Sequence of chain 1.B:
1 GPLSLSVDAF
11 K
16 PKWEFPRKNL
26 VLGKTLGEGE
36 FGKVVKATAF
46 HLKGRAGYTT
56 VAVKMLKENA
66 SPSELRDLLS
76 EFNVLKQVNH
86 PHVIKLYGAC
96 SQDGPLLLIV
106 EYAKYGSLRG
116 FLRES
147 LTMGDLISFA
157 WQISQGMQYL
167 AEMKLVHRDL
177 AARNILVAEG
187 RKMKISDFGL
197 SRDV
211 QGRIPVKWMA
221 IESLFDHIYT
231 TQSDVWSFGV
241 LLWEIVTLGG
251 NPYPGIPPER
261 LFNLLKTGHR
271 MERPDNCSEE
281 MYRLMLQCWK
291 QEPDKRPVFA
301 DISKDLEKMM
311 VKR

The protein below binds the small molecule below.
Small molecule (SMILES): COC1(C(=O)N[C@@H](C)c2ccc(-n3cc(F)cn3)nc2)CCC(c2nc(C)cc(Nc3cc(C)[nH]n3)n2)CC1

Binding-site contacts:
Ligand atom CAB contacts residue ALA57 of chain 1.A at 3.4 Å (hydrophobic).
Ligand atom NAD contacts residue GLU106 of chain 1.A at 3.0 Å (salt-bridge).
Ligand atom NAF contacts residue ALA108 of chain 1.A at 2.7 Å (h-bond).
Ligand atom CBD contacts residue GLY37 of chain 1.A at 3.6 Å.
Ligand atom OAX contacts residue GLU33 of chain 1.A at 3.6 Å (salt-bridge).
Ligand atom CAN contacts residue LEU31 of chain 1.A at 3.7 Å (hydrophobic).
Ligand atom NBG contacts residue GLY37 of chain 1.A at 3.5 Å.
Ligand atom CBJ contacts residue MET60 of chain 1.A at 3.2 Å (hydrophobic).
Ligand atom C5 contacts residue GLY111 of chain 1.A at 3.4 Å.
Ligand atom FBL contacts residue LEU73 of chain 1.A at 3.2 Å.
Ligand atom NAC contacts residue LEU182 of chain 1.A at 3.6 Å.
Ligand atom C4 contacts residue GLY111 of chain 1.A at 3.4 Å.
Ligand atom NBG contacts residue LYS38 of chain 1.A at 3.5 Å (salt-bridge).
Ligand atom CBK contacts residue LYS59 of chain 1.A at 3.5 Å.
Ligand atom NAD contacts residue TYR107 of chain 1.A at 3.5 Å.
Ligand atom CAZ contacts residue GLY34 of chain 1.A at 3.6 Å.
Ligand atom N3 contacts residue GLY111 of chain 1.A at 3.6 Å.
Ligand atom NAD contacts residue ALA57 of chain 1.A at 3.5 Å.
Ligand atom NBE contacts residue VAL39 of chain 1.A at 3.7 Å.
Ligand atom NAD contacts residue ALA108 of chain 1.A at 3.0 Å (h-bond).
Ligand atom CBK contacts residue MET60 of chain 1.A at 3.5 Å (hydrophobic).
Ligand atom NBE contacts residue GLY37 of chain 1.A at 3.7 Å.
Ligand atom CAE contacts residue ALA108 of chain 1.A at 3.7 Å (hydrophobic).
Ligand atom NBE contacts residue LYS38 of chain 1.A at 3.4 Å.
Ligand atom NBH contacts residue GLY37 of chain 1.A at 3.6 Å.
Ligand atom CBI contacts residue LEU61 of chain 1.A at 3.7 Å (hydrophobic).
Ligand atom OAX contacts residue GLY32 of chain 1.A at 3.5 Å.
Ligand atom C2 contacts residue LEU31 of chain 1.A at 3.7 Å (hydrophobic).
Ligand atom CAV contacts residue ARG179 of chain 1.A at 3.4 Å.
Ligand atom NAC contacts residue ALA57 of chain 1.A at 3.2 Å.
Ligand atom C6 contacts residue ALA108 of chain 1.A at 3.3 Å (hydrophobic).
Ligand atom CBK contacts residue GLY37 of chain 1.A at 3.7 Å.
Ligand atom CAB contacts residue LEU182 of chain 1.A at 3.4 Å (hydrophobic).
Ligand atom FBL contacts residue LYS59 of chain 1.A at 3.5 Å.
Ligand atom CBK contacts residue LYS38 of chain 1.A at 3.3 Å.
Ligand atom CAA contacts residue LEU182 of chain 1.A at 3.7 Å (hydrophobic).
Ligand atom NAC contacts residue GLU106 of chain 1.A at 2.7 Å (salt-bridge).
Ligand atom FBL contacts residue MET60 of chain 1.A at 2.9 Å.
Ligand atom C5 contacts residue ALA108 of chain 1.A at 3.1 Å (hydrophobic).
Ligand atom FBL contacts residue LEU61 of chain 1.A at 3.7 Å.

Sequence of chain 1.A:
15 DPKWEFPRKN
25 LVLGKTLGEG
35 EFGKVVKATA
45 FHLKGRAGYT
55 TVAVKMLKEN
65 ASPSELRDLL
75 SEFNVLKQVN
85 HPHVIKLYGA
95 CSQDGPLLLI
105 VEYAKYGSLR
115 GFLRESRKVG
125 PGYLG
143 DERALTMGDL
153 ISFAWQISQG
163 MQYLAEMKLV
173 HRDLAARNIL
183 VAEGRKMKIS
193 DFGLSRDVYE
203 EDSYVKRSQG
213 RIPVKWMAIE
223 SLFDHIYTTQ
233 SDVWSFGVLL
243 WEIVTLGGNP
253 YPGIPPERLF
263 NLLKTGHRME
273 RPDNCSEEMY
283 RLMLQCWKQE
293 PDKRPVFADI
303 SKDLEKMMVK